Sequence of chain 1.D:
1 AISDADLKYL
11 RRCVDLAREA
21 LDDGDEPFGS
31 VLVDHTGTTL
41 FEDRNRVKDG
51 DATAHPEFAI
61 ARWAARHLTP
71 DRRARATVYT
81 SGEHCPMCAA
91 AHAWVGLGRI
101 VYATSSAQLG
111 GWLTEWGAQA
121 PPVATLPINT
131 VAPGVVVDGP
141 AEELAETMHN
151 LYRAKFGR

Sequence of chain 1.C:
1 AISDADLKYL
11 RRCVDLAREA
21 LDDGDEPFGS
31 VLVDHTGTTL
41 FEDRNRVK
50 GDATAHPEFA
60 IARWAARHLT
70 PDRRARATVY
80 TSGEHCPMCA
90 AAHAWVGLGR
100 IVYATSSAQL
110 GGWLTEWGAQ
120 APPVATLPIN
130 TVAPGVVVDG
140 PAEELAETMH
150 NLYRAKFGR

Binding-site contacts:
Ligand atom C1 contacts residue GLU57 of chain 1.D at 4.4 Å.
Ligand atom O8 contacts residue GLU57 of chain 1.D at 4.2 Å.
Ligand atom N7 contacts residue CYS85 of chain 1.D at 3.2 Å (h-bond).
Ligand atom N6 contacts residue GLU26 of chain 1.D at 3.8 Å.
Ligand atom N7 contacts residue PHE28 of chain 1.D at 4.3 Å.
Ligand atom N7 contacts residue ZN1 of chain 1.O at 3.5 Å.
Ligand atom C3 contacts residue ZN1 of chain 1.O at 3.6 Å.
Ligand atom C5 contacts residue GLU26 of chain 1.D at 4.1 Å.
Ligand atom C5 contacts residue GOL1 of chain 1.P at 3.6 Å.
Ligand atom C5 contacts residue HIS55 of chain 1.D at 3.6 Å.
Ligand atom O8 contacts residue ASN45 of chain 1.D at 3.0 Å (h-bond).
Ligand atom N6 contacts residue HIS55 of chain 1.D at 3.4 Å (h-bond).
Ligand atom N4 contacts residue CYS85 of chain 1.D at 4.1 Å.
Ligand atom C1 contacts residue HIS55 of chain 1.D at 3.4 Å.
Ligand atom C1 contacts residue PHE28 of chain 1.D at 3.4 Å (hydrophobic).
Ligand atom C3 contacts residue HIS55 of chain 1.D at 3.6 Å.
Ligand atom N4 contacts residue GOL1 of chain 1.P at 4.3 Å.
Ligand atom C3 contacts residue PHE28 of chain 1.D at 3.8 Å (hydrophobic).
Ligand atom C3 contacts residue GLU57 of chain 1.D at 3.8 Å.
Ligand atom N7 contacts residue GLU83 of chain 1.D at 3.5 Å (salt-bridge).
Ligand atom C3 contacts residue CYS85 of chain 1.D at 4.0 Å (hydrophobic).
Ligand atom N6 contacts residue ASN45 of chain 1.D at 3.8 Å.
Ligand atom N4 contacts residue ZN1 of chain 1.O at 4.3 Å.
Ligand atom N4 contacts residue TRP94 of chain 1.C at 4.2 Å.
Ligand atom C1 contacts residue ASN45 of chain 1.D at 3.8 Å.
Ligand atom N4 contacts residue PHE28 of chain 1.D at 3.8 Å.
Ligand atom N2 contacts residue PHE28 of chain 1.D at 3.6 Å.
Ligand atom N2 contacts residue GLU57 of chain 1.D at 3.6 Å.
Ligand atom N7 contacts residue HIS84 of chain 1.D at 3.9 Å.
Ligand atom O8 contacts residue HIS55 of chain 1.D at 3.3 Å.
Ligand atom C5 contacts residue TRP94 of chain 1.C at 4.2 Å (hydrophobic).
Ligand atom N2 contacts residue HIS55 of chain 1.D at 3.3 Å (h-bond).
Ligand atom N6 contacts residue PHE28 of chain 1.D at 3.3 Å.
Ligand atom N2 contacts residue ZN1 of chain 1.O at 3.8 Å.
Ligand atom N7 contacts residue HIS55 of chain 1.D at 4.2 Å.
Ligand atom C5 contacts residue PHE28 of chain 1.D at 3.5 Å (hydrophobic).
Ligand atom O8 contacts residue PHE28 of chain 1.D at 3.4 Å.
Ligand atom O8 contacts residue PRO56 of chain 1.D at 3.7 Å.
Ligand atom N7 contacts residue GLU57 of chain 1.D at 3.0 Å (salt-bridge).
Ligand atom N4 contacts residue HIS55 of chain 1.D at 3.7 Å.

A protein and the small-molecule ligand that binds it are described below.
Small molecule (SMILES): Nc1ncnc(=O)[nH]1